A protein and the small-molecule ligand that binds it are described below.
Small molecule (SMILES): CC(=O)N[C@@H]1[C@@H](O)[C@H](O)[C@@H](CO)O[C@H]1O

Binding-site contacts:
Ligand atom C1 contacts residue ARG226 of chain 1.D at 3.5 Å.
Ligand atom O5 contacts residue ARG226 of chain 1.D at 3.8 Å.
Ligand atom C7 contacts residue ASN199 of chain 1.D at 3.6 Å.
Ligand atom C6 contacts residue THR201 of chain 1.D at 4.1 Å.
Ligand atom O5 contacts residue ASN199 of chain 1.D at 2.4 Å (h-bond).
Ligand atom C2 contacts residue ARG226 of chain 1.D at 4.1 Å.
Ligand atom O4 contacts residue ARG226 of chain 1.D at 4.4 Å.
Ligand atom C7 contacts residue VAL195 of chain 1.D at 4.2 Å (hydrophobic).
Ligand atom C1 contacts residue ASN72 of chain 1.D at 4.5 Å.
Ligand atom N2 contacts residue ARG226 of chain 1.D at 4.4 Å.
Ligand atom C2 contacts residue ASN199 of chain 1.D at 2.5 Å.
Ligand atom C4 contacts residue ASN199 of chain 1.D at 4.2 Å.
Ligand atom N2 contacts residue VAL195 of chain 1.D at 4.3 Å.
Ligand atom C3 contacts residue ASN199 of chain 1.D at 3.8 Å.
Ligand atom O7 contacts residue ASN199 of chain 1.D at 4.5 Å.
Ligand atom C5 contacts residue ASN199 of chain 1.D at 3.7 Å.
Ligand atom O7 contacts residue VAL195 of chain 1.D at 3.4 Å.
Ligand atom N2 contacts residue ASN199 of chain 1.D at 2.9 Å (h-bond).
Ligand atom O5 contacts residue THR201 of chain 1.D at 4.0 Å.
Ligand atom C4 contacts residue ARG226 of chain 1.D at 4.1 Å.
Ligand atom C5 contacts residue ARG226 of chain 1.D at 3.4 Å.
Ligand atom C3 contacts residue ARG226 of chain 1.D at 3.8 Å.
Ligand atom C8 contacts residue ASN199 of chain 1.D at 3.9 Å.
Ligand atom C1 contacts residue ASN199 of chain 1.D at 1.4 Å.

Sequence of chain 1.D:
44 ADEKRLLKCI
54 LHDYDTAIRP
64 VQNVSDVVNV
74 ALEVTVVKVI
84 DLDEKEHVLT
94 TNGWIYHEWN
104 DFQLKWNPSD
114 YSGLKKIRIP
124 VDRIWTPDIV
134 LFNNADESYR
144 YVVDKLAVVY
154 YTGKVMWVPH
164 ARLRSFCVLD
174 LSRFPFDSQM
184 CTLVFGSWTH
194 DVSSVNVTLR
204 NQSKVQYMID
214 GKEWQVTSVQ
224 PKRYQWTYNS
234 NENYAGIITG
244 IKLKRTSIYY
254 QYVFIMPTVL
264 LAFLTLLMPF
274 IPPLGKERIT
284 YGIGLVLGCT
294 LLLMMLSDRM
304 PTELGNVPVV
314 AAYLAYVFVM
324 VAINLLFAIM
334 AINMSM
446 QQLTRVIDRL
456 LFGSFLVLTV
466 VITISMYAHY